Sequence of chain 1.A:
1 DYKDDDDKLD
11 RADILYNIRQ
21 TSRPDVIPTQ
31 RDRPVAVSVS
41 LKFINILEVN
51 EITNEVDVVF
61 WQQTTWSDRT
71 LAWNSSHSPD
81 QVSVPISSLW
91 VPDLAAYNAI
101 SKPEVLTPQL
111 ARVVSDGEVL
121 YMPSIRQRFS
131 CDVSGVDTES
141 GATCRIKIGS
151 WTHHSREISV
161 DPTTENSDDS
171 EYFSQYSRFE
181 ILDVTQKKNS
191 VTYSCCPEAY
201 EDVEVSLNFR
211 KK

The protein below binds the small molecule below.
Small molecule (SMILES): Nc1nc(-c2ccsc2)cc(N(Cc2ccccn2)Cc2ccccn2)n1

Sequence of chain 1.B:
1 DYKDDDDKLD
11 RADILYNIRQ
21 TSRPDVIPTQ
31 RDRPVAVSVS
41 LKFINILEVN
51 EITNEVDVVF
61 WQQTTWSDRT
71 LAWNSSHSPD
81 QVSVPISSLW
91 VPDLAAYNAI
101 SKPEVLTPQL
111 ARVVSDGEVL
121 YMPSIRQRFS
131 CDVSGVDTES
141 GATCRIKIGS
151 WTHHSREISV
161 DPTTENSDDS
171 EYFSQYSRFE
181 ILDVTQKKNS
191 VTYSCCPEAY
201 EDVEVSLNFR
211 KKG

Binding-site contacts:
Ligand atom C08 contacts residue MET122 of chain 1.B at 3.8 Å (hydrophobic).
Ligand atom C09 contacts residue ARG112 of chain 1.B at 3.7 Å.
Ligand atom C01 contacts residue MET122 of chain 1.B at 3.6 Å (hydrophobic).
Ligand atom S01 contacts residue THR65 of chain 1.B at 3.4 Å.
Ligand atom C11 contacts residue TYR200 of chain 1.A at 3.4 Å (hydrophobic).
Ligand atom N01 contacts residue CYS196 of chain 1.A at 3.3 Å (h-bond).
Ligand atom N06 contacts residue TRP151 of chain 1.A at 3.2 Å (h-bond).
Ligand atom C04 contacts residue CYS196 of chain 1.A at 3.4 Å (hydrophobic).
Ligand atom N01 contacts residue MET122 of chain 1.B at 3.4 Å (h-bond).
Ligand atom C13 contacts residue TYR193 of chain 1.A at 3.7 Å (hydrophobic).
Ligand atom C05 contacts residue TYR200 of chain 1.A at 3.2 Å (hydrophobic).
Ligand atom C19 contacts residue THR64 of chain 1.B at 3.7 Å.
Ligand atom N02 contacts residue CYS196 of chain 1.A at 3.8 Å.
Ligand atom N01 contacts residue GLN63 of chain 1.B at 2.7 Å (h-bond).
Ligand atom C04 contacts residue MET122 of chain 1.B at 3.6 Å (hydrophobic).
Ligand atom N03 contacts residue CYS195 of chain 1.A at 3.5 Å (h-bond).
Ligand atom C09 contacts residue LEU120 of chain 1.B at 3.5 Å (hydrophobic).
Ligand atom C01 contacts residue CYS196 of chain 1.A at 3.5 Å (hydrophobic).
Ligand atom C04 contacts residue GLN63 of chain 1.B at 3.4 Å.
Ligand atom N05 contacts residue TRP151 of chain 1.A at 3.1 Å (h-bond).
Ligand atom C12 contacts residue TYR200 of chain 1.A at 3.8 Å (hydrophobic).
Ligand atom N03 contacts residue TYR172 of chain 1.B at 2.8 Å (h-bond).
Ligand atom S01 contacts residue GLN63 of chain 1.B at 3.8 Å.
Ligand atom N01 contacts residue CYS195 of chain 1.A at 3.5 Å (h-bond).
Ligand atom C17 contacts residue GLN63 of chain 1.B at 3.7 Å.
Ligand atom C13 contacts residue TYR200 of chain 1.A at 3.6 Å (hydrophobic).
Ligand atom C03 contacts residue MET122 of chain 1.B at 3.7 Å (hydrophobic).
Ligand atom N02 contacts residue MET122 of chain 1.B at 3.6 Å.
Ligand atom C07 contacts residue TRP151 of chain 1.A at 3.3 Å (hydrophobic).
Ligand atom C20 contacts residue GLN63 of chain 1.B at 3.4 Å.
Ligand atom C16 contacts residue MET122 of chain 1.B at 3.6 Å (hydrophobic).
Ligand atom N03 contacts residue TYR193 of chain 1.A at 3.5 Å.
Ligand atom C04 contacts residue CYS195 of chain 1.A at 3.6 Å (hydrophobic).
Ligand atom C01 contacts residue GLN63 of chain 1.B at 3.6 Å.
Ligand atom C16 contacts residue TRP151 of chain 1.A at 3.1 Å (hydrophobic).
Ligand atom N03 contacts residue GLN63 of chain 1.B at 3.3 Å (h-bond).
Ligand atom C15 contacts residue TRP151 of chain 1.A at 3.6 Å (hydrophobic).
Ligand atom N06 contacts residue MET122 of chain 1.B at 3.4 Å.
Ligand atom C10 contacts residue ARG112 of chain 1.B at 3.7 Å.
Ligand atom C19 contacts residue THR65 of chain 1.B at 3.5 Å.